Binding-site contacts:
Ligand atom O7 contacts residue ASN299 of chain 1.F at 4.4 Å.
Ligand atom C5 contacts residue THR39 of chain 1.F at 3.6 Å.
Ligand atom C1 contacts residue SER314 of chain 1.F at 4.4 Å.
Ligand atom C3 contacts residue ASN299 of chain 1.F at 3.8 Å.
Ligand atom O5 contacts residue THR39 of chain 1.F at 3.5 Å.
Ligand atom C8 contacts residue ASN299 of chain 1.F at 3.3 Å.
Ligand atom C7 contacts residue THR39 of chain 1.F at 4.5 Å.
Ligand atom O6 contacts residue THR39 of chain 1.F at 3.9 Å.
Ligand atom O5 contacts residue LYS315 of chain 1.F at 3.9 Å.
Ligand atom O5 contacts residue ASN299 of chain 1.F at 2.4 Å (h-bond).
Ligand atom O7 contacts residue LYS315 of chain 1.F at 3.3 Å (salt-bridge).
Ligand atom N2 contacts residue ASN299 of chain 1.F at 2.9 Å (h-bond).
Ligand atom O7 contacts residue THR39 of chain 1.F at 4.2 Å.
Ligand atom C4 contacts residue ASN299 of chain 1.F at 4.3 Å.
Ligand atom C8 contacts residue GLN40 of chain 1.F at 3.7 Å.
Ligand atom O7 contacts residue GLN40 of chain 1.F at 3.1 Å (h-bond).
Ligand atom C7 contacts residue GLN40 of chain 1.F at 3.8 Å.
Ligand atom C7 contacts residue LYS315 of chain 1.F at 4.3 Å.
Ligand atom C7 contacts residue ASN299 of chain 1.F at 3.6 Å.
Ligand atom C6 contacts residue LYS315 of chain 1.F at 4.0 Å.
Ligand atom O6 contacts residue LYS315 of chain 1.F at 2.8 Å (salt-bridge).
Ligand atom C6 contacts residue THR39 of chain 1.F at 3.6 Å.
Ligand atom O5 contacts residue SER314 of chain 1.F at 4.4 Å.
Ligand atom C8 contacts residue THR39 of chain 1.F at 4.1 Å.
Ligand atom C5 contacts residue ASN299 of chain 1.F at 3.7 Å.
Ligand atom C1 contacts residue LYS315 of chain 1.F at 4.4 Å.
Ligand atom C1 contacts residue THR39 of chain 1.F at 3.9 Å.
Ligand atom C1 contacts residue ASN299 of chain 1.F at 1.4 Å.
Ligand atom C2 contacts residue LYS315 of chain 1.F at 4.0 Å.
Ligand atom C8 contacts residue VAL300 of chain 1.F at 4.1 Å (hydrophobic).
Ligand atom C2 contacts residue ASN299 of chain 1.F at 2.5 Å.

A small-molecule ligand and the protein it binds are described below.
Small molecule (SMILES): CC(=O)N[C@H]1[C@H](O[C@H]2[C@H](O)[C@@H](NC(C)=O)CO[C@@H]2CO)O[C@H](CO)[C@@H](O)[C@@H]1O

Sequence of chain 1.F:
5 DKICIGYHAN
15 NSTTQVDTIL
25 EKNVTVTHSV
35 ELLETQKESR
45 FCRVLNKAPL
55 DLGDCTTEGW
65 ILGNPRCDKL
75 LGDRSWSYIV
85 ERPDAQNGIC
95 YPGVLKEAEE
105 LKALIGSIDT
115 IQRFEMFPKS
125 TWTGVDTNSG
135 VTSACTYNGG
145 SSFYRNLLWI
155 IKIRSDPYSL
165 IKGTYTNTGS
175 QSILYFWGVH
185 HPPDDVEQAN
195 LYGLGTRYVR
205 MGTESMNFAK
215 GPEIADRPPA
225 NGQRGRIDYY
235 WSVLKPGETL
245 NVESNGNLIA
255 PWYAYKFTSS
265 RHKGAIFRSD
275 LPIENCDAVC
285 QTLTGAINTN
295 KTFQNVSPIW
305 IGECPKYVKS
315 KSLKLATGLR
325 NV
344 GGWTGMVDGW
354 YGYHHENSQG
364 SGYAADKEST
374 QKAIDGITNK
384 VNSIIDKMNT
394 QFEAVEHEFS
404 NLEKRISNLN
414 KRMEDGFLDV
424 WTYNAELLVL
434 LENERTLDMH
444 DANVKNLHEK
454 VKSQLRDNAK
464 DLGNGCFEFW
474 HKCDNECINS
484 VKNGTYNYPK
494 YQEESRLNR